Binding-site contacts:
Ligand atom O5 contacts residue ASN654 of chain 1.B at 2.4 Å (h-bond).
Ligand atom N2 contacts residue ASN654 of chain 1.B at 2.9 Å (h-bond).
Ligand atom C1 contacts residue ASN654 of chain 1.B at 1.4 Å.
Ligand atom C3 contacts residue ASN654 of chain 1.B at 3.8 Å.
Ligand atom C8 contacts residue ASN654 of chain 1.B at 3.9 Å.
Ligand atom C7 contacts residue TYR652 of chain 1.B at 4.2 Å (hydrophobic).
Ligand atom O6 contacts residue ASN654 of chain 1.B at 4.5 Å.
Ligand atom C8 contacts residue TYR652 of chain 1.B at 3.4 Å (hydrophobic).
Ligand atom O7 contacts residue ASN654 of chain 1.B at 4.5 Å.
Ligand atom C2 contacts residue ASN654 of chain 1.B at 2.5 Å.
Ligand atom C5 contacts residue ASN654 of chain 1.B at 3.7 Å.
Ligand atom C7 contacts residue ASN654 of chain 1.B at 3.6 Å.
Ligand atom C4 contacts residue ASN654 of chain 1.B at 4.2 Å.
Ligand atom O7 contacts residue TYR652 of chain 1.B at 4.0 Å.

A small-molecule ligand and the protein it binds are described below.
Small molecule (SMILES): CC(=O)N[C@@H]1[C@@H](O)[C@H](O)[C@@H](CO)O[C@H]1O

Sequence of chain 1.B:
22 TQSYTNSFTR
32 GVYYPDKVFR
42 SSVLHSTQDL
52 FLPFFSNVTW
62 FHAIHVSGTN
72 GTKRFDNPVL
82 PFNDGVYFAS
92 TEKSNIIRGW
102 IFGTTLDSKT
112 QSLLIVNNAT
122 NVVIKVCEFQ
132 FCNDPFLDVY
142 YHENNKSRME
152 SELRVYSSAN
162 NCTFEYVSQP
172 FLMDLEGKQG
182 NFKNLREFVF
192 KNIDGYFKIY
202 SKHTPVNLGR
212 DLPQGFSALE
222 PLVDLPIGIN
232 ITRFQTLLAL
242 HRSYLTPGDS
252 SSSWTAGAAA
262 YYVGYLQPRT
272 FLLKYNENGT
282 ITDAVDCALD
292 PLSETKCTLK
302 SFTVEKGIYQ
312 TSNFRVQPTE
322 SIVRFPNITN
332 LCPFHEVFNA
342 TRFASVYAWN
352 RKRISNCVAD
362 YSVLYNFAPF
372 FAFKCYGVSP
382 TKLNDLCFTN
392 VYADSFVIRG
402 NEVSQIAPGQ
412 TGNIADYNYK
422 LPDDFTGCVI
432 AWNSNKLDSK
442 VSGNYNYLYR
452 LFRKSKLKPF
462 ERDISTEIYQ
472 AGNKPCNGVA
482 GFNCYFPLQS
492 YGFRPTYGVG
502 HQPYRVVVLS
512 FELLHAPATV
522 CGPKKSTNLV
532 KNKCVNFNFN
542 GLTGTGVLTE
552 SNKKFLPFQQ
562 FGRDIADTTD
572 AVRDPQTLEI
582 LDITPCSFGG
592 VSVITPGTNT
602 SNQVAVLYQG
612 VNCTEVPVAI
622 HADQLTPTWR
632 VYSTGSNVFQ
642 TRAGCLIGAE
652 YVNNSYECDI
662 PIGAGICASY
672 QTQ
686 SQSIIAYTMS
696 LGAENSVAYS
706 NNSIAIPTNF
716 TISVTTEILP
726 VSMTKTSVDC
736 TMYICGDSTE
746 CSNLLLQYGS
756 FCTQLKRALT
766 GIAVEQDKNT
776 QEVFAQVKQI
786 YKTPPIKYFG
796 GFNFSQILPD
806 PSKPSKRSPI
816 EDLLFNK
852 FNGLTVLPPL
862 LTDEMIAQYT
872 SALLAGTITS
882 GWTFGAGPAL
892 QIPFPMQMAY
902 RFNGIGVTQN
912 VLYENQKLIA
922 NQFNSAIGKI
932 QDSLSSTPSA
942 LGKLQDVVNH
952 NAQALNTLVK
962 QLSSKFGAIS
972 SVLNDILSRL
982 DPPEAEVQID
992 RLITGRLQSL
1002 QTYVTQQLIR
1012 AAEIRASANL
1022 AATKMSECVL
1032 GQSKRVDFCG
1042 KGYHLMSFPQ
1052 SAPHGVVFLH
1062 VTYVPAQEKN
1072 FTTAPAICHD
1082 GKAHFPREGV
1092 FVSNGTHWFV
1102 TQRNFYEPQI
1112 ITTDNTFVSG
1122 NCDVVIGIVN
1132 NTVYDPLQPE